Sequence of chain 1.A:
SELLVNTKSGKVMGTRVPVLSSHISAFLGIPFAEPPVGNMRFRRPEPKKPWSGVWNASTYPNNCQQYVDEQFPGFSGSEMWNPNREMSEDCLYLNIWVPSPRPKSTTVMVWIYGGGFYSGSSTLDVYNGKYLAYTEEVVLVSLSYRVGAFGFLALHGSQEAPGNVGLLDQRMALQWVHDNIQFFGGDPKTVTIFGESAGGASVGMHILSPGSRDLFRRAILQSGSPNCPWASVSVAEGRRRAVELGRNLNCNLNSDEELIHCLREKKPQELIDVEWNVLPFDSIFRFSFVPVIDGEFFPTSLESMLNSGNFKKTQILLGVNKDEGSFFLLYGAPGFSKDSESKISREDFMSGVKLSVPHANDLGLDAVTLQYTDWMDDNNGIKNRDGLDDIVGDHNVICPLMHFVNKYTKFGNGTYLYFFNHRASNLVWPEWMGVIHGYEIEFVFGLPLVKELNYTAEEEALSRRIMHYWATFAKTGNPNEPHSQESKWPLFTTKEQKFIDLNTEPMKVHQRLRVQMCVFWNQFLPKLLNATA

This protein binds this small molecule.
Small molecule (SMILES): C[N+](C)(C)CCS

Binding-site contacts:
Ligand atom SD contacts residue TYR130 of chain 1.A at 4.2 Å.
Ligand atom N1 contacts residue TRP84 of chain 1.A at 4.2 Å.
Ligand atom C1 contacts residue TRP84 of chain 1.A at 4.1 Å (hydrophobic).
Ligand atom N1 contacts residue HIS440 of chain 1.A at 4.0 Å.
Ligand atom C5 contacts residue PHE330 of chain 1.A at 3.7 Å (hydrophobic).
Ligand atom C3 contacts residue PHE330 of chain 1.A at 3.8 Å (hydrophobic).
Ligand atom N1 contacts residue PHE330 of chain 1.A at 4.2 Å.
Ligand atom C4 contacts residue HIS440 of chain 1.A at 3.5 Å.
Ligand atom C2 contacts residue HIS440 of chain 1.A at 3.8 Å.
Ligand atom SD contacts residue GLU199 of chain 1.A at 3.2 Å (salt-bridge).
Ligand atom SD contacts residue TRP84 of chain 1.A at 4.0 Å.
Ligand atom C4 contacts residue TRP84 of chain 1.A at 3.4 Å (hydrophobic).
Ligand atom C2 contacts residue TRP84 of chain 1.A at 3.6 Å (hydrophobic).
Ligand atom SD contacts residue GLY118 of chain 1.A at 4.0 Å.
Ligand atom C4 contacts residue TYR442 of chain 1.A at 4.1 Å (hydrophobic).
Ligand atom SD contacts residue GLY117 of chain 1.A at 4.1 Å.
Ligand atom C3 contacts residue HIS440 of chain 1.A at 3.8 Å.
Ligand atom C5 contacts residue TRP84 of chain 1.A at 3.7 Å (hydrophobic).
Ligand atom C4 contacts residue PHE330 of chain 1.A at 3.9 Å (hydrophobic).